This small molecule binds to this protein.
Small molecule (SMILES): CC(=O)N[C@H]1[C@H](O[C@H]2[C@H](O)[C@@H](NC(C)=O)CO[C@@H]2CO)O[C@H](CO)[C@@H](O[C@@H]2O[C@H](CO)[C@@H](O)[C@H](O)[C@@H]2O)[C@@H]1O

Sequence of chain 1.A:
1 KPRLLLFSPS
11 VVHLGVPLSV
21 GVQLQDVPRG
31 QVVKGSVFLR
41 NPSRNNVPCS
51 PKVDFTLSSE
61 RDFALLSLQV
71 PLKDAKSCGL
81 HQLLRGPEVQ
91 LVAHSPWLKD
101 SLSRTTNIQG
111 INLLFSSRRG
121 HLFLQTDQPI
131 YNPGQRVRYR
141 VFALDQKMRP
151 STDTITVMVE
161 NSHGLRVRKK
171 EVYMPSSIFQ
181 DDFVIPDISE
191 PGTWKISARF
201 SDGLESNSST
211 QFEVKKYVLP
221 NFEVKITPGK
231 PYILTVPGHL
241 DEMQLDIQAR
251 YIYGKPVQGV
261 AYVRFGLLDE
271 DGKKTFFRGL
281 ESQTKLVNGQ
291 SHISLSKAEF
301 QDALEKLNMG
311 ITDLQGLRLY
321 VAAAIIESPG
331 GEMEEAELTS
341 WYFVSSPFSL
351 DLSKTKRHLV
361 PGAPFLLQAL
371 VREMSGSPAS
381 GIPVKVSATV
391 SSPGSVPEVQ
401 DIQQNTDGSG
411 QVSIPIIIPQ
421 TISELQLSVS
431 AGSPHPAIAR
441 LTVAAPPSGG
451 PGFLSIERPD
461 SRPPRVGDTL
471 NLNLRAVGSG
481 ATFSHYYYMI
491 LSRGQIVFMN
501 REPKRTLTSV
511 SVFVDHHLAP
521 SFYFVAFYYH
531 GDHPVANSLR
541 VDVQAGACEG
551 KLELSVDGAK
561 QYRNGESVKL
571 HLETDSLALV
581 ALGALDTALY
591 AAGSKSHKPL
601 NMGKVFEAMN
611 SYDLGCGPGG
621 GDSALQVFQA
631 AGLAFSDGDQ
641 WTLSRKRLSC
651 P

Binding-site contacts:
Ligand atom C5 contacts residue ASN207 of chain 1.A at 3.8 Å.
Ligand atom O5 contacts residue ASN207 of chain 1.A at 2.5 Å (h-bond).
Ligand atom O7 contacts residue ASN207 of chain 1.A at 3.9 Å.
Ligand atom O3 contacts residue LYS195 of chain 1.A at 3.8 Å.
Ligand atom C3 contacts residue ASN207 of chain 1.A at 3.5 Å.
Ligand atom O6 contacts residue ASN207 of chain 1.A at 4.0 Å.
Ligand atom N2 contacts residue ASN207 of chain 1.A at 3.3 Å (h-bond).
Ligand atom C7 contacts residue ASN207 of chain 1.A at 4.0 Å.
Ligand atom C4 contacts residue ASN207 of chain 1.A at 4.3 Å.
Ligand atom C1 contacts residue ASN207 of chain 1.A at 1.4 Å.
Ligand atom C2 contacts residue ASN207 of chain 1.A at 2.4 Å.
Ligand atom O3 contacts residue ASN207 of chain 1.A at 3.4 Å (h-bond).